This protein binds this small molecule.
Small molecule (SMILES): CC(=O)O[C@H]1[C@H](O)[C@H](O[C@@H]2[C@@H](O)[C@H](O)O[C@H](CO)[C@H]2O)O[C@@H](C)[C@H]1O

Sequence of chain 1.A:
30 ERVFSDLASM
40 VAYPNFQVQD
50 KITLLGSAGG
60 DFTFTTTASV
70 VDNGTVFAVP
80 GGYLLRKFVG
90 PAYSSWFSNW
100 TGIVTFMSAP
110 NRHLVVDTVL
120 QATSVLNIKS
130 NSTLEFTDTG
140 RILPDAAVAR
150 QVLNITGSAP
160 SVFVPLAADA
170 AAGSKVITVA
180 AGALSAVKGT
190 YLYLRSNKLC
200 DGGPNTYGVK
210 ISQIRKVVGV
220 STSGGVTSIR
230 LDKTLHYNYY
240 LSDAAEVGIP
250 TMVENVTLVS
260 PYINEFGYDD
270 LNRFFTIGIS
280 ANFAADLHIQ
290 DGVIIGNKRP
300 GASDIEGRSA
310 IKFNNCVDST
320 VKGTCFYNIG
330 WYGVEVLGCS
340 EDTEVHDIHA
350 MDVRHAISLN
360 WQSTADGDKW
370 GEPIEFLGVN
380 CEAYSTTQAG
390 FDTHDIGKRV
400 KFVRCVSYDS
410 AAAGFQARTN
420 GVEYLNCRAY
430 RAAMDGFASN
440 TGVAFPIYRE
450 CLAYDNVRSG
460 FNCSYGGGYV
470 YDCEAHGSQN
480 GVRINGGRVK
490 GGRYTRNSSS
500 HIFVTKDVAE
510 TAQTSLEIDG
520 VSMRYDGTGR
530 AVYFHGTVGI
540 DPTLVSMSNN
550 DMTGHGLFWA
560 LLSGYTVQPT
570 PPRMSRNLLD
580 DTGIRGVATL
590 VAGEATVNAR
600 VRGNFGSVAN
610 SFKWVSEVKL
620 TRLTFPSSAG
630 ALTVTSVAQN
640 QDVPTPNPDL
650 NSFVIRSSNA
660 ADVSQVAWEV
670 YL

Binding-site contacts:
Ligand atom C5 contacts residue 98X1 of chain 1.W at 3.4 Å.
Ligand atom O7 contacts residue 98X1 of chain 1.W at 3.1 Å (h-bond).
Ligand atom O6 contacts residue LYS197 of chain 1.B at 2.9 Å (salt-bridge).
Ligand atom O1 contacts residue ASN237 of chain 1.B at 3.2 Å (h-bond).
Ligand atom C2 contacts residue 98X1 of chain 1.W at 4.3 Å.
Ligand atom O7 contacts residue ARG430 of chain 1.A at 4.4 Å.
Ligand atom O3 contacts residue 98X1 of chain 1.W at 3.0 Å (h-bond).
Ligand atom O4 contacts residue ARG495 of chain 1.A at 3.7 Å.
Ligand atom C3 contacts residue ASP454 of chain 1.A at 3.8 Å.
Ligand atom C3 contacts residue 98X1 of chain 1.W at 3.5 Å.
Ligand atom C6 contacts residue LYS197 of chain 1.B at 3.6 Å.
Ligand atom C7 contacts residue ASP454 of chain 1.A at 3.3 Å.
Ligand atom O2 contacts residue ARG495 of chain 1.A at 4.1 Å.
Ligand atom C1 contacts residue ASN237 of chain 1.B at 4.0 Å.
Ligand atom O5 contacts residue 98X1 of chain 1.W at 4.2 Å.
Ligand atom O7 contacts residue TYR429 of chain 1.A at 4.0 Å.
Ligand atom C8 contacts residue ARG430 of chain 1.A at 4.2 Å.
Ligand atom O5 contacts residue ASN237 of chain 1.B at 3.6 Å.
Ligand atom O7 contacts residue TYR453 of chain 1.A at 4.2 Å.
Ligand atom C8 contacts residue ASP454 of chain 1.A at 4.1 Å.
Ligand atom C6 contacts residue 98X1 of chain 1.W at 3.4 Å.
Ligand atom O2 contacts residue ASP454 of chain 1.A at 2.6 Å (salt-bridge).
Ligand atom C1 contacts residue ARG495 of chain 1.A at 4.3 Å.
Ligand atom C4 contacts residue 98X1 of chain 1.W at 2.4 Å.
Ligand atom O7 contacts residue ASP454 of chain 1.A at 3.4 Å (salt-bridge).
Ligand atom C8 contacts residue 98X1 of chain 1.W at 3.5 Å.
Ligand atom O4 contacts residue 98X1 of chain 1.W at 1.4 Å.
Ligand atom C7 contacts residue ARG398 of chain 1.B at 4.2 Å.
Ligand atom O6 contacts residue ASN237 of chain 1.B at 3.8 Å.
Ligand atom O7 contacts residue ARG398 of chain 1.B at 3.8 Å.
Ligand atom O3 contacts residue ASP454 of chain 1.A at 3.1 Å (salt-bridge).
Ligand atom C7 contacts residue 98X1 of chain 1.W at 3.1 Å.
Ligand atom C8 contacts residue ARG398 of chain 1.B at 3.9 Å.
Ligand atom C2 contacts residue ARG495 of chain 1.A at 3.8 Å.
Ligand atom C2 contacts residue ASP454 of chain 1.A at 3.5 Å.
Ligand atom C2 contacts residue ASN237 of chain 1.B at 4.4 Å.

Sequence of chain 1.B:
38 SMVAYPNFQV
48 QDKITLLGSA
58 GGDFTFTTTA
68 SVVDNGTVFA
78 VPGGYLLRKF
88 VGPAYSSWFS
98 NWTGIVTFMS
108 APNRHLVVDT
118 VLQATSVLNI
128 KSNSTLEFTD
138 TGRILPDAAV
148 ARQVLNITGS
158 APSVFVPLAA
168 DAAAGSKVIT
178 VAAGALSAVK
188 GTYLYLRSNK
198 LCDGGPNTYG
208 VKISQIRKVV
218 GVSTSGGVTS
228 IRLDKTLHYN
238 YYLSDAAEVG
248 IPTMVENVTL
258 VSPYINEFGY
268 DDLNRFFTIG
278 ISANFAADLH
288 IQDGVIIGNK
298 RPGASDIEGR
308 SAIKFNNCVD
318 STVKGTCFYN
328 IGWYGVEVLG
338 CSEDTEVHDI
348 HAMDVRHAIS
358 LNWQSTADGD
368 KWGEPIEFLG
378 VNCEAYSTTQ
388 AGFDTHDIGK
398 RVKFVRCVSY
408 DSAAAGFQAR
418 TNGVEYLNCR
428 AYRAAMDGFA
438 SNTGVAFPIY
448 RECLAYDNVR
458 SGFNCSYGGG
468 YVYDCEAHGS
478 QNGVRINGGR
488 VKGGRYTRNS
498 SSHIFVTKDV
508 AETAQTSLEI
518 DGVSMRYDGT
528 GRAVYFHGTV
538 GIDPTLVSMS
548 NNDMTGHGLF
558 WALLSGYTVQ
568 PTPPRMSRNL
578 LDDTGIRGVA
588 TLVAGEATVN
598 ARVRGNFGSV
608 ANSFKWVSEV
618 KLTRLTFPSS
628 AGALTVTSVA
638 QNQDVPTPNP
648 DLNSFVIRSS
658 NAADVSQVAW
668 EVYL